Sequence of chain 1.A:
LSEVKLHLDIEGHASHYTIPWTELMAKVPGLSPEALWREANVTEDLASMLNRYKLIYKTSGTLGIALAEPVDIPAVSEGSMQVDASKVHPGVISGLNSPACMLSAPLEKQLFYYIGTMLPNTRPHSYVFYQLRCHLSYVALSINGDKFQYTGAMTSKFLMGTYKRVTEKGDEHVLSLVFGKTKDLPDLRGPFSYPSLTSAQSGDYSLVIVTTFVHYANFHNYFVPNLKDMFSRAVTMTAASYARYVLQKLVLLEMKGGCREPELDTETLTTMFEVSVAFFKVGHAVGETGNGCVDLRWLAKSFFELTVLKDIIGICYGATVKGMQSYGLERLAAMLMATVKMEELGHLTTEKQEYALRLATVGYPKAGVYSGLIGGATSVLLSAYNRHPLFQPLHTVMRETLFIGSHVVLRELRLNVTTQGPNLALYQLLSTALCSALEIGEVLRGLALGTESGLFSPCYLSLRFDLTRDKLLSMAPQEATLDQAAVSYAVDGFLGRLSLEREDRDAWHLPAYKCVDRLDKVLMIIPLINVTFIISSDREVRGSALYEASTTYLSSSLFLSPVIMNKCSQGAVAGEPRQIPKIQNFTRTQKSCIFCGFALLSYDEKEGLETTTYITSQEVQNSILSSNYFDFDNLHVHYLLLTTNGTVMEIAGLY

A small-molecule ligand and the protein it binds are described below.
Small molecule (SMILES): CC(=O)N[C@H]1[C@H](O[C@H]2[C@H](O)[C@@H](NC(C)=O)CO[C@@H]2CO)O[C@H](CO)[C@@H](O[C@@H]2O[C@H](CO[C@H]3O[C@H](CO)[C@@H](O)[C@H](O)[C@@H]3O)[C@@H](O)[C@H](O[C@H]3O[C@H](CO)[C@@H](O)[C@H](O)[C@@H]3O[C@H]3O[C@H](CO)[C@@H](O)[C@H](O)[C@@H]3O)[C@@H]2O)[C@@H]1O

Sequence of chain 1.E:
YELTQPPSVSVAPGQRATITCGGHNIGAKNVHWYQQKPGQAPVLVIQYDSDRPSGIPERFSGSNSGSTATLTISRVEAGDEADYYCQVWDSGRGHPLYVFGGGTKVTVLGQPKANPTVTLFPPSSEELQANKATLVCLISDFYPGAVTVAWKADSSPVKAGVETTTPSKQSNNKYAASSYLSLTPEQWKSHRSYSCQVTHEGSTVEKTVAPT

Binding-site contacts:
Ligand atom C6 contacts residue SER64 of chain 1.E at 4.2 Å.
Ligand atom O6 contacts residue SER66 of chain 1.E at 3.5 Å (h-bond).
Ligand atom C7 contacts residue ARG215 of chain 1.A at 3.6 Å.
Ligand atom C4 contacts residue ASN67 of chain 1.A at 4.2 Å.
Ligand atom O5 contacts residue SER66 of chain 1.E at 4.5 Å.
Ligand atom N2 contacts residue ARG215 of chain 1.A at 4.4 Å.
Ligand atom N2 contacts residue ASN67 of chain 1.A at 2.8 Å (h-bond).
Ligand atom C4 contacts residue SER66 of chain 1.E at 4.2 Å.
Ligand atom O6 contacts residue SER64 of chain 1.E at 4.3 Å.
Ligand atom C6 contacts residue ASN67 of chain 1.A at 4.4 Å.
Ligand atom O7 contacts residue ARG215 of chain 1.A at 3.1 Å (salt-bridge).
Ligand atom O5 contacts residue ASN67 of chain 1.A at 2.4 Å (h-bond).
Ligand atom C8 contacts residue ARG215 of chain 1.A at 3.9 Å.
Ligand atom C2 contacts residue ASN67 of chain 1.A at 2.4 Å.
Ligand atom O7 contacts residue ASN67 of chain 1.A at 4.0 Å.
Ligand atom C7 contacts residue ASN67 of chain 1.A at 3.6 Å.
Ligand atom C5 contacts residue SER66 of chain 1.E at 4.3 Å.
Ligand atom C1 contacts residue ASN67 of chain 1.A at 1.4 Å.
Ligand atom C6 contacts residue SER66 of chain 1.E at 3.5 Å.
Ligand atom O2 contacts residue SER66 of chain 1.E at 4.2 Å.
Ligand atom O6 contacts residue SER74 of chain 1.A at 4.5 Å.
Ligand atom C3 contacts residue ASN67 of chain 1.A at 3.7 Å.
Ligand atom C5 contacts residue ASN67 of chain 1.A at 3.7 Å.